Binding-site contacts:
Ligand atom CE2 contacts residue ARG212 of chain 1.A at 3.8 Å.
Ligand atom CD2 contacts residue ALA119 of chain 1.B at 3.9 Å (hydrophobic).
Ligand atom CD2 contacts residue LEU216 of chain 1.A at 4.1 Å (hydrophobic).
Ligand atom CA contacts residue ARG215 of chain 1.A at 4.1 Å.
Ligand atom CD1 contacts residue VAL221 of chain 1.A at 4.0 Å (hydrophobic).
Ligand atom C contacts residue ARG212 of chain 1.A at 3.6 Å.
Ligand atom CD2 contacts residue VAL221 of chain 1.A at 3.4 Å (hydrophobic).
Ligand atom N contacts residue ARG215 of chain 1.A at 4.2 Å.
Ligand atom O contacts residue GLY197 of chain 1.A at 4.1 Å.
Ligand atom CD2 contacts residue TYR191 of chain 1.A at 4.2 Å (hydrophobic).
Ligand atom CE1 contacts residue ILE213 of chain 1.A at 4.1 Å (hydrophobic).
Ligand atom CD1 contacts residue LYS192 of chain 1.A at 3.7 Å.
Ligand atom O contacts residue ARG215 of chain 1.A at 3.0 Å (salt-bridge).
Ligand atom CD1 contacts residue PRO193 of chain 1.A at 3.7 Å (hydrophobic).
Ligand atom CG contacts residue ARG212 of chain 1.A at 3.7 Å.
Ligand atom CG contacts residue LEU216 of chain 1.A at 4.0 Å (hydrophobic).
Ligand atom CD2 contacts residue ARG212 of chain 1.A at 3.8 Å.
Ligand atom CE1 contacts residue ARG212 of chain 1.A at 3.4 Å.
Ligand atom CB contacts residue VAL221 of chain 1.A at 4.0 Å (hydrophobic).
Ligand atom CG2 contacts residue ALA198 of chain 1.A at 3.8 Å (hydrophobic).
Ligand atom CE2 contacts residue TYR191 of chain 1.A at 3.6 Å (hydrophobic).
Ligand atom CG contacts residue VAL221 of chain 1.A at 4.0 Å (hydrophobic).
Ligand atom CD2 contacts residue LEU118 of chain 1.B at 3.9 Å (hydrophobic).
Ligand atom CD1 contacts residue ARG212 of chain 1.A at 3.5 Å.
Ligand atom CZ contacts residue ARG212 of chain 1.A at 3.6 Å.
Ligand atom CA contacts residue ARG212 of chain 1.A at 4.1 Å.
Ligand atom CE2 contacts residue VAL221 of chain 1.A at 4.1 Å (hydrophobic).
Ligand atom CB contacts residue ALA198 of chain 1.A at 3.9 Å (hydrophobic).
Ligand atom CG contacts residue LEU118 of chain 1.B at 3.9 Å (hydrophobic).
Ligand atom CG contacts residue ALA218 of chain 1.A at 4.1 Å (hydrophobic).
Ligand atom O contacts residue LEU118 of chain 1.B at 4.1 Å.
Ligand atom CE2 contacts residue PHE223 of chain 1.A at 4.1 Å (hydrophobic).
Ligand atom CD1 contacts residue GLY197 of chain 1.A at 3.8 Å.
Ligand atom CD1 contacts residue ALA198 of chain 1.A at 4.0 Å (hydrophobic).
Ligand atom N contacts residue ARG215 of chain 1.A at 4.0 Å.
Ligand atom CD1 contacts residue TYR191 of chain 1.A at 3.6 Å (hydrophobic).
Ligand atom O contacts residue ARG212 of chain 1.A at 2.7 Å (salt-bridge).
Ligand atom O contacts residue ALA198 of chain 1.A at 4.1 Å.
Ligand atom C contacts residue ARG215 of chain 1.A at 3.9 Å.
Ligand atom CG1 contacts residue VAL221 of chain 1.A at 3.8 Å (hydrophobic).

This protein binds this small molecule.
Small molecule (SMILES): CC[C@H](C)[C@H](NC(=O)[C@H](Cc1ccccc1)NC(=O)[C@@H](N)CC(C)C)C(=O)N[C@@H](C)C(=O)N[C@@H](C)C(=O)N[C@H](C=O)CC(C)C

Sequence of chain 1.B:
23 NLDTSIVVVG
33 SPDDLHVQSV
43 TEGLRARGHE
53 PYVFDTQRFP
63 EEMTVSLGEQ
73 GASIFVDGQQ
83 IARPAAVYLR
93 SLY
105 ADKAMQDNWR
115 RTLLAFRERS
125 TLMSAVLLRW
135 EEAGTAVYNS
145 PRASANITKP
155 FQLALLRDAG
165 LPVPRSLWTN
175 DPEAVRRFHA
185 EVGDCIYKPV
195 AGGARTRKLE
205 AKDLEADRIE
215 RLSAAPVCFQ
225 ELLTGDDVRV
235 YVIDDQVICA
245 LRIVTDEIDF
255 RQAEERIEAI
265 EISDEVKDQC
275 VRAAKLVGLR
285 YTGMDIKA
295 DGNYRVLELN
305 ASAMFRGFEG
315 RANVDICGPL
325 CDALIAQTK

Sequence of chain 1.A:
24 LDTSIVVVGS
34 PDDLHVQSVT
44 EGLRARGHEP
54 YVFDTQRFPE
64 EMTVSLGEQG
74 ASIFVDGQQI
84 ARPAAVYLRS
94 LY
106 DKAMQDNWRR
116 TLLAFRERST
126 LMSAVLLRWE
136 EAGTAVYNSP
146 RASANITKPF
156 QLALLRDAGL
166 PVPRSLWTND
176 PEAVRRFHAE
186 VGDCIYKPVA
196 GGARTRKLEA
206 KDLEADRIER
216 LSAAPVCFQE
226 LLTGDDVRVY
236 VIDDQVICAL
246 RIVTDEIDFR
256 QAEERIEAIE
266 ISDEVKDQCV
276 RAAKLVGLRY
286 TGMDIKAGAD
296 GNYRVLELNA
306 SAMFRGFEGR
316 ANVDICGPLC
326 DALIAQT